The small molecule below binds the protein below.
Small molecule (SMILES): CC(=O)N[C@H]1[C@H](O[C@H]2[C@H](O)[C@@H](NC(C)=O)CO[C@@H]2CO)O[C@H](CO)[C@@H](O)[C@@H]1O

Sequence of chain 1.C:
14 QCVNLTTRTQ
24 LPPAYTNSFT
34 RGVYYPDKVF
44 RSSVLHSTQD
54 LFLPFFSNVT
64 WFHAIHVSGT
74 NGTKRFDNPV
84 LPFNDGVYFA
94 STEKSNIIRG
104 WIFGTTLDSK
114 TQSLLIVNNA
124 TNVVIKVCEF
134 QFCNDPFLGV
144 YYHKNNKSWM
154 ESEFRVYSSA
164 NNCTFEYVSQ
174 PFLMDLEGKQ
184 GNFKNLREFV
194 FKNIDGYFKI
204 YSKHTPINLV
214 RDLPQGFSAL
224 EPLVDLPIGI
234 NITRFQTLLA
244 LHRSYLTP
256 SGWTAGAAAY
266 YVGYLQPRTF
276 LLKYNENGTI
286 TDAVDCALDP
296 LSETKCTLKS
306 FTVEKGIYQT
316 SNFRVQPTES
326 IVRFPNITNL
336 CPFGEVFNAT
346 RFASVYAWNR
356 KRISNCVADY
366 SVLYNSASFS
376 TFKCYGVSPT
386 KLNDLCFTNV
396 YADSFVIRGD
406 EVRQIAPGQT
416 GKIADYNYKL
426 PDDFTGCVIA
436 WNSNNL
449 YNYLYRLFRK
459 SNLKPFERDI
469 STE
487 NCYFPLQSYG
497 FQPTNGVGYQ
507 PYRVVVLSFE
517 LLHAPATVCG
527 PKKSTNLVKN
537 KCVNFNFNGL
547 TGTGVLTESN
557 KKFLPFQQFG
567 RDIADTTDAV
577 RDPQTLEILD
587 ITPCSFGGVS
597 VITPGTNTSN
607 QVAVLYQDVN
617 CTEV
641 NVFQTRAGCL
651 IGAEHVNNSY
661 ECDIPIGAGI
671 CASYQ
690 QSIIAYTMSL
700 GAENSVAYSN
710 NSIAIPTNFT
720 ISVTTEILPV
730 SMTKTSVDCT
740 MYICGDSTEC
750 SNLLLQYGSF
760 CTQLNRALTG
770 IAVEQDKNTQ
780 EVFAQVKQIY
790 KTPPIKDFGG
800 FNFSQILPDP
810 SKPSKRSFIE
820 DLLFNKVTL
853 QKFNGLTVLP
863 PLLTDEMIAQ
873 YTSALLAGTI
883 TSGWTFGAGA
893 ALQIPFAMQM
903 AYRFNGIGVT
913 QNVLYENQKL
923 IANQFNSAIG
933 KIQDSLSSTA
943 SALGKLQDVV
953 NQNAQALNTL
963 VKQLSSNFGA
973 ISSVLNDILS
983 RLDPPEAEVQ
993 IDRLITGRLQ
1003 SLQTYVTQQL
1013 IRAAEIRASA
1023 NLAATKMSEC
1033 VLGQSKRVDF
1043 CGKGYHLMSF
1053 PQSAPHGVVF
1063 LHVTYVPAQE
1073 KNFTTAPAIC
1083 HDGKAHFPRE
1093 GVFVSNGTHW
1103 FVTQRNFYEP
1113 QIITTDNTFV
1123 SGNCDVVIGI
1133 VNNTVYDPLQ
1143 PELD

Binding-site contacts:
Ligand atom C1 contacts residue ASN1134 of chain 1.C at 1.4 Å.
Ligand atom O6 contacts residue ASN1134 of chain 1.C at 4.5 Å.
Ligand atom C5 contacts residue ASN1134 of chain 1.C at 3.7 Å.
Ligand atom O5 contacts residue ASN1134 of chain 1.C at 2.4 Å (h-bond).
Ligand atom C4 contacts residue ASN1134 of chain 1.C at 4.2 Å.
Ligand atom O7 contacts residue ASN1134 of chain 1.C at 4.2 Å.
Ligand atom C3 contacts residue ASN1134 of chain 1.C at 3.8 Å.
Ligand atom N2 contacts residue ASN1134 of chain 1.C at 2.9 Å (h-bond).
Ligand atom C7 contacts residue ASN1134 of chain 1.C at 3.7 Å.
Ligand atom C2 contacts residue ASN1134 of chain 1.C at 2.4 Å.